Sequence of chain 1.B:
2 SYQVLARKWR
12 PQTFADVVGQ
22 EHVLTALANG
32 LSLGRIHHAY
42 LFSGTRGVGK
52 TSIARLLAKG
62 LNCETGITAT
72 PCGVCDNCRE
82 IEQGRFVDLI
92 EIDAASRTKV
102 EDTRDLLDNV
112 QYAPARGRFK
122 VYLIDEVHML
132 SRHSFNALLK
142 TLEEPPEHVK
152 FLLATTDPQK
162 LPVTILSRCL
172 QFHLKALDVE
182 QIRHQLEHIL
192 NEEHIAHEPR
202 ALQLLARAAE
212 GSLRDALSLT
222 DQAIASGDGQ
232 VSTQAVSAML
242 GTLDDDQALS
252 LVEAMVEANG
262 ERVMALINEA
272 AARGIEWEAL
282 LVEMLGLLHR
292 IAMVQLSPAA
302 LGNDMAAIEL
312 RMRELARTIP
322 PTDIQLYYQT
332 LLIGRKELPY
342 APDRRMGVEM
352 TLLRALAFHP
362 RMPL

Binding-site contacts:
Ligand atom O1A contacts residue GLY50 of chain 1.B at 3.4 Å.
Ligand atom O3G contacts residue LYS51 of chain 1.B at 3.2 Å.
Ligand atom O3A contacts residue GLY48 of chain 1.B at 3.5 Å.
Ligand atom O2B contacts residue THR52 of chain 1.B at 2.8 Å (h-bond).
Ligand atom O3B contacts residue ARG215 of chain 1.B at 3.0 Å (salt-bridge).
Ligand atom N6 contacts residue VAL49 of chain 1.B at 3.5 Å (h-bond).
Ligand atom O2' contacts residue ALA7 of chain 1.B at 3.4 Å (h-bond).
Ligand atom O1B contacts residue LYS51 of chain 1.B at 3.0 Å (salt-bridge).
Ligand atom N7 contacts residue VAL49 of chain 1.B at 3.1 Å.
Ligand atom O2B contacts residue MG1 of chain 1.J at 2.0 Å.
Ligand atom O1A contacts residue THR52 of chain 1.B at 3.5 Å (h-bond).
Ligand atom O3B contacts residue MG1 of chain 1.J at 3.4 Å.
Ligand atom C2 contacts residue PRO12 of chain 1.B at 3.5 Å (hydrophobic).
Ligand atom O2' contacts residue LEU218 of chain 1.B at 3.0 Å.
Ligand atom O3B contacts residue LYS51 of chain 1.B at 3.6 Å.
Ligand atom O1B contacts residue VAL49 of chain 1.B at 3.2 Å (h-bond).
Ligand atom O1B contacts residue GLY50 of chain 1.B at 3.1 Å (h-bond).
Ligand atom O2A contacts residue ARG11 of chain 1.B at 3.0 Å (salt-bridge).
Ligand atom N1 contacts residue VAL19 of chain 1.B at 3.2 Å (h-bond).
Ligand atom C5 contacts residue LEU214 of chain 1.B at 3.6 Å (hydrophobic).
Ligand atom S1G contacts residue THR157 of chain 1.B at 3.6 Å.
Ligand atom O3' contacts residue ALA7 of chain 1.B at 3.0 Å (h-bond).
Ligand atom N6 contacts residue VAL19 of chain 1.B at 3.5 Å (h-bond).
Ligand atom C8 contacts residue GLY50 of chain 1.B at 3.6 Å.
Ligand atom O3B contacts residue GLY48 of chain 1.B at 3.4 Å (h-bond).
Ligand atom O2' contacts residue TRP10 of chain 1.B at 3.5 Å (h-bond).
Ligand atom O3G contacts residue MG1 of chain 1.J at 2.7 Å.
Ligand atom C4 contacts residue LEU214 of chain 1.B at 3.5 Å (hydrophobic).
Ligand atom PG contacts residue MG1 of chain 1.J at 2.8 Å.
Ligand atom O3' contacts residue ARG11 of chain 1.B at 3.0 Å (salt-bridge).
Ligand atom N7 contacts residue GLY50 of chain 1.B at 3.0 Å (h-bond).
Ligand atom O1A contacts residue ARG11 of chain 1.B at 3.3 Å (salt-bridge).
Ligand atom O2G contacts residue MG1 of chain 1.J at 2.1 Å.
Ligand atom PB contacts residue MG1 of chain 1.J at 3.3 Å.
Ligand atom O2A contacts residue MG1 of chain 1.J at 3.5 Å.
Ligand atom N3 contacts residue LEU214 of chain 1.B at 3.5 Å.
Ligand atom C2 contacts residue LEU214 of chain 1.B at 3.5 Å (hydrophobic).
Ligand atom O1A contacts residue SER53 of chain 1.B at 3.4 Å (h-bond).
Ligand atom N1 contacts residue LEU214 of chain 1.B at 3.6 Å.
Ligand atom PA contacts residue ARG11 of chain 1.B at 3.5 Å.

A small-molecule ligand and the protein it binds are described below.
Small molecule (SMILES): Nc1ncnc2c1ncn2[C@@H]1O[C@H](COP(=O)(O)OP(=O)(O)OP(O)(O)=S)[C@@H](O)[C@H]1O